Binding-site contacts:
Ligand atom CM1 contacts residue SER107 of chain 3.A at 3.6 Å.
Ligand atom C31 contacts residue SER175 of chain 3.A at 3.6 Å.
Ligand atom C1B contacts residue MET221 of chain 3.A at 4.0 Å (hydrophobic).
Ligand atom C5C contacts residue TYR128 of chain 3.A at 3.5 Å (hydrophobic).
Ligand atom C7C contacts residue TYR128 of chain 3.A at 3.6 Å (hydrophobic).
Ligand atom C7C contacts residue TYR197 of chain 3.A at 3.8 Å (hydrophobic).
Ligand atom C2C contacts residue VAL188 of chain 3.A at 3.2 Å (hydrophobic).
Ligand atom C1C contacts residue TYR152 of chain 3.A at 4.0 Å (hydrophobic).
Ligand atom C5C contacts residue ILE104 of chain 3.A at 3.6 Å (hydrophobic).
Ligand atom C31 contacts residue PRO174 of chain 3.A at 3.4 Å (hydrophobic).
Ligand atom O1B contacts residue ILE104 of chain 3.A at 3.8 Å.
Ligand atom O1 contacts residue PHE186 of chain 3.A at 3.5 Å.
Ligand atom C3C contacts residue VAL188 of chain 3.A at 3.3 Å (hydrophobic).
Ligand atom C2B contacts residue MET221 of chain 3.A at 3.6 Å (hydrophobic).
Ligand atom C31 contacts residue ALA150 of chain 3.A at 3.5 Å (hydrophobic).
Ligand atom C31 contacts residue VAL176 of chain 3.A at 3.3 Å (hydrophobic).
Ligand atom C5B contacts residue LEU106 of chain 3.A at 3.7 Å (hydrophobic).
Ligand atom O1B contacts residue MET221 of chain 3.A at 3.4 Å.
Ligand atom C3B contacts residue MET221 of chain 3.A at 4.0 Å (hydrophobic).
Ligand atom C4 contacts residue PHE186 of chain 3.A at 3.6 Å (hydrophobic).
Ligand atom C3 contacts residue PHE186 of chain 3.A at 3.8 Å (hydrophobic).
Ligand atom C4C contacts residue ILE104 of chain 3.A at 3.7 Å (hydrophobic).
Ligand atom O1B contacts residue TYR128 of chain 3.A at 3.9 Å.
Ligand atom C3C contacts residue TYR128 of chain 3.A at 3.9 Å (hydrophobic).
Ligand atom O1 contacts residue VAL188 of chain 3.A at 3.8 Å.
Ligand atom C5 contacts residue PHE186 of chain 3.A at 3.5 Å (hydrophobic).
Ligand atom N2 contacts residue PRO174 of chain 3.A at 3.9 Å.
Ligand atom N2 contacts residue ALA24 of chain 3.C at 3.4 Å.
Ligand atom C3 contacts residue PRO174 of chain 3.A at 3.8 Å (hydrophobic).
Ligand atom O1 contacts residue TYR152 of chain 3.A at 3.9 Å.
Ligand atom C6B contacts residue TYR197 of chain 3.A at 3.6 Å (hydrophobic).
Ligand atom C6C contacts residue VAL191 of chain 3.A at 3.2 Å (hydrophobic).
Ligand atom C5B contacts residue TYR197 of chain 3.A at 3.7 Å (hydrophobic).
Ligand atom N2 contacts residue PHE186 of chain 3.A at 3.7 Å.
Ligand atom C4 contacts residue TYR152 of chain 3.A at 3.9 Å (hydrophobic).
Ligand atom C4 contacts residue MET224 of chain 3.A at 3.8 Å (hydrophobic).
Ligand atom C4C contacts residue TYR152 of chain 3.A at 3.8 Å (hydrophobic).
Ligand atom C5 contacts residue TYR152 of chain 3.A at 3.8 Å (hydrophobic).
Ligand atom O1 contacts residue ALA24 of chain 3.C at 3.6 Å.
Ligand atom C6C contacts residue MET221 of chain 3.A at 3.7 Å (hydrophobic).

Sequence of chain 3.A:
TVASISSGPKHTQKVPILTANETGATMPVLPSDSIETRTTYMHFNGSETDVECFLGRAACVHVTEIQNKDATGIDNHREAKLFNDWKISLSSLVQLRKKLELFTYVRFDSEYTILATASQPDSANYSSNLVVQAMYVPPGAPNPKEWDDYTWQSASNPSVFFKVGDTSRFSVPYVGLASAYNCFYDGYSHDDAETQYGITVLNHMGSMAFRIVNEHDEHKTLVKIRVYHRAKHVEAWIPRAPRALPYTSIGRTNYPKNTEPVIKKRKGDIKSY

Sequence of chain 3.C:
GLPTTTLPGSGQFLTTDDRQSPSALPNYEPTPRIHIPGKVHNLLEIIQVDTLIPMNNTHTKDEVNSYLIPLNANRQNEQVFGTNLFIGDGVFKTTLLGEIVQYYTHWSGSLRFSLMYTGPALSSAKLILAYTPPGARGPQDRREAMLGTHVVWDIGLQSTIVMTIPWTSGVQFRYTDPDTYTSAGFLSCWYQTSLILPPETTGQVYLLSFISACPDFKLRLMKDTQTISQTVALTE

A protein and the small-molecule ligand that binds it are described below.
Small molecule (SMILES): Cc1cc(CCCCCCCOc2ccc(C3=N[C@@H](C)CO3)cc2)on1